Sequence of chain 1.A:
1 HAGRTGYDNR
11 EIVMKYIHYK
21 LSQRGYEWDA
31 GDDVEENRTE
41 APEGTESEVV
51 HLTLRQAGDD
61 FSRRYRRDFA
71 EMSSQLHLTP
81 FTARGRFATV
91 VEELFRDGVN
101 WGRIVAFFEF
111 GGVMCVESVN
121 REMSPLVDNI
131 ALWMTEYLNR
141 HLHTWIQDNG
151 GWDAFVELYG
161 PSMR

The protein below binds the small molecule below.
Small molecule (SMILES): O=C(NS(=O)(=O)c1ccc(NCCSc2ccccc2)c([N+](=O)[O-])c1)c1ccc(-c2ccc3sc(CCc4ccccc4)nc3c2)cc1

Binding-site contacts:
Ligand atom C21 contacts residue TYR65 of chain 1.A at 2.9 Å (hydrophobic).
Ligand atom N37 contacts residue VAL105 of chain 1.A at 3.2 Å.
Ligand atom C48 contacts residue VAL105 of chain 1.A at 3.2 Å (hydrophobic).
Ligand atom C2 contacts residue MET72 of chain 1.A at 3.6 Å (hydrophobic).
Ligand atom O39 contacts residue VAL105 of chain 1.A at 3.6 Å.
Ligand atom C3 contacts residue PHE110 of chain 1.A at 3.5 Å (hydrophobic).
Ligand atom O38 contacts residue VAL105 of chain 1.A at 2.7 Å.
Ligand atom O39 contacts residue PHE155 of chain 1.A at 3.6 Å.
Ligand atom C47 contacts residue VAL105 of chain 1.A at 3.7 Å (hydrophobic).
Ligand atom C44 contacts residue ALA57 of chain 1.A at 3.1 Å (hydrophobic).
Ligand atom O30 contacts residue GLY102 of chain 1.A at 3.0 Å.
Ligand atom C45 contacts residue ASP60 of chain 1.A at 3.7 Å.
Ligand atom C33 contacts residue TYR159 of chain 1.A at 3.2 Å (hydrophobic).
Ligand atom C44 contacts residue ASP60 of chain 1.A at 3.6 Å.
Ligand atom C49 contacts residue ALA57 of chain 1.A at 2.9 Å (hydrophobic).
Ligand atom C23 contacts residue GLY102 of chain 1.A at 2.9 Å.
Ligand atom O38 contacts residue TRP101 of chain 1.A at 3.0 Å (h-bond).
Ligand atom O39 contacts residue TYR159 of chain 1.A at 3.0 Å.
Ligand atom C47 contacts residue PHE61 of chain 1.A at 3.5 Å (hydrophobic).
Ligand atom C32 contacts residue TYR159 of chain 1.A at 3.5 Å (hydrophobic).
Ligand atom C9 contacts residue GLU93 of chain 1.A at 3.0 Å.
Ligand atom S11 contacts residue GLU93 of chain 1.A at 2.8 Å (salt-bridge).
Ligand atom C3 contacts residue MET72 of chain 1.A at 3.2 Å (hydrophobic).
Ligand atom S43 contacts residue ALA57 of chain 1.A at 3.3 Å (h-bond).
Ligand atom C6 contacts residue ALA106 of chain 1.A at 3.1 Å (hydrophobic).
Ligand atom C5 contacts residue ALA106 of chain 1.A at 3.2 Å (hydrophobic).
Ligand atom C2 contacts residue PHE69 of chain 1.A at 3.2 Å (hydrophobic).
Ligand atom N14 contacts residue LEU94 of chain 1.A at 3.1 Å.
Ligand atom C20 contacts residue TYR65 of chain 1.A at 3.3 Å (hydrophobic).
Ligand atom O38 contacts residue TYR159 of chain 1.A at 3.2 Å.
Ligand atom N26 contacts residue GLY102 of chain 1.A at 3.1 Å (h-bond).
Ligand atom S43 contacts residue ASP60 of chain 1.A at 3.0 Å.
Ligand atom C15 contacts residue ALA106 of chain 1.A at 3.7 Å (hydrophobic).
Ligand atom C2 contacts residue PHE110 of chain 1.A at 3.5 Å (hydrophobic).
Ligand atom C48 contacts residue ALA57 of chain 1.A at 3.7 Å (hydrophobic).
Ligand atom C1 contacts residue PHE69 of chain 1.A at 3.2 Å (hydrophobic).
Ligand atom S27 contacts residue GLY102 of chain 1.A at 3.6 Å.
Ligand atom C1 contacts residue PHE110 of chain 1.A at 3.6 Å (hydrophobic).
Ligand atom N37 contacts residue TYR159 of chain 1.A at 3.0 Å.
Ligand atom C10 contacts residue GLU93 of chain 1.A at 3.0 Å.